Binding-site contacts:
Ligand atom P contacts residue ARG452 of chain 1.B at 3.5 Å.
Ligand atom C5 contacts residue PHE110 of chain 1.B at 3.6 Å (hydrophobic).
Ligand atom C4 contacts residue PHE89 of chain 1.B at 3.4 Å (hydrophobic).
Ligand atom OP1 contacts residue ARG452 of chain 1.B at 3.7 Å.
Ligand atom C5 contacts residue PHE89 of chain 1.B at 3.3 Å (hydrophobic).
Ligand atom C8 contacts residue PHE110 of chain 1.B at 3.8 Å (hydrophobic).
Ligand atom O4' contacts residue THR93 of chain 1.B at 4.0 Å.
Ligand atom C6 contacts residue PHE110 of chain 1.B at 3.7 Å (hydrophobic).
Ligand atom OP1 contacts residue ARG126 of chain 1.B at 3.0 Å (salt-bridge).
Ligand atom C2' contacts residue LEU92 of chain 1.B at 3.9 Å (hydrophobic).
Ligand atom N1 contacts residue GLY108 of chain 1.C at 3.7 Å.
Ligand atom N7 contacts residue PHE110 of chain 1.B at 3.4 Å.
Ligand atom N9 contacts residue PHE89 of chain 1.B at 3.6 Å.
Ligand atom C6 contacts residue PHE89 of chain 1.B at 3.6 Å (hydrophobic).
Ligand atom C2 contacts residue PHE87 of chain 1.B at 3.7 Å (hydrophobic).
Ligand atom N1 contacts residue ARG445 of chain 1.C at 3.9 Å.
Ligand atom C2 contacts residue GLU143 of chain 1.B at 3.7 Å.
Ligand atom N6 contacts residue GLY108 of chain 1.C at 3.8 Å.
Ligand atom C4 contacts residue PHE110 of chain 1.B at 3.9 Å (hydrophobic).
Ligand atom C8 contacts residue PHE89 of chain 1.B at 3.6 Å (hydrophobic).
Ligand atom N9 contacts residue PHE110 of chain 1.B at 3.9 Å.
Ligand atom N6 contacts residue PHE110 of chain 1.B at 3.7 Å.
Ligand atom N7 contacts residue PHE89 of chain 1.B at 3.4 Å.
Ligand atom N3 contacts residue ARG445 of chain 1.C at 3.0 Å.
Ligand atom C6 contacts residue GLY108 of chain 1.C at 3.8 Å.
Ligand atom O5' contacts residue ARG452 of chain 1.B at 3.3 Å.
Ligand atom C2 contacts residue ARG445 of chain 1.C at 3.0 Å.
Ligand atom N1 contacts residue PHE89 of chain 1.B at 3.3 Å.
Ligand atom C4 contacts residue ARG445 of chain 1.C at 3.9 Å.
Ligand atom N6 contacts residue ASP419 of chain 1.C at 3.6 Å (salt-bridge).
Ligand atom C5' contacts residue ARG451 of chain 1.B at 4.0 Å.
Ligand atom O2' contacts residue LEU92 of chain 1.B at 2.7 Å (h-bond).
Ligand atom OP2 contacts residue ARG452 of chain 1.B at 3.0 Å.
Ligand atom C2 contacts residue PHE89 of chain 1.B at 3.3 Å (hydrophobic).
Ligand atom N1 contacts residue PHE87 of chain 1.B at 3.1 Å.
Ligand atom O4' contacts residue ARG133 of chain 1.B at 3.9 Å.
Ligand atom N3 contacts residue PHE89 of chain 1.B at 3.6 Å.
Ligand atom O2' contacts residue ARG133 of chain 1.B at 3.4 Å (salt-bridge).
Ligand atom OP1 contacts residue ARG451 of chain 1.B at 3.6 Å.
Ligand atom N6 contacts residue PHE89 of chain 1.B at 3.9 Å.

Sequence of chain 1.C:
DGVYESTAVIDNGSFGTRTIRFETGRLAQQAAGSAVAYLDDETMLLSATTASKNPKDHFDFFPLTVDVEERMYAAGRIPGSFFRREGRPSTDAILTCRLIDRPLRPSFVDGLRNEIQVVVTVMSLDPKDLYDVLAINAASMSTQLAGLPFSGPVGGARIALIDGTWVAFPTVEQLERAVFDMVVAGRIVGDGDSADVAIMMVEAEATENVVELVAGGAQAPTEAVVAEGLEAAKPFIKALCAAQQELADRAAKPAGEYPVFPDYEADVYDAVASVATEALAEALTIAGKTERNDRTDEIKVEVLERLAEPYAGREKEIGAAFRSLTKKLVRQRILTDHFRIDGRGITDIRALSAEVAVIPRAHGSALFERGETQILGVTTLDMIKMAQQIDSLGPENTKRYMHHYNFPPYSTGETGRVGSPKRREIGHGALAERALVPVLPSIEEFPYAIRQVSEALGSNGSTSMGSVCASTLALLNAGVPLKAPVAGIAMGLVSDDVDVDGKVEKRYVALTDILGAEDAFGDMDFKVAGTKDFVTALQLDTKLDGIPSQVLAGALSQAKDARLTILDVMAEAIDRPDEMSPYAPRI

This small molecule binds to this protein.
Small molecule (SMILES): Cn1cnc2c(N)ncnc21.Nc1ncnc2c1ncn2[C@@H]1O[C@H](CO[P](=O)(O)O[C@H]2[C@@H](O)[C@H](n3cnc4c(N)ncnc43)O[C@@H]2CO[P](=O)(O)O[C@H]2[C@@H](O)[C@H](n3cnc4c(N)ncnc43)O[C@@H]2CO[P](=O)(O)O[C@H]2[C@@H](O)[C@H](n3cnc4c(N)ncnc43)O[C@@H]2CO)[C@@H](O)[C@H]1O

Sequence of chain 1.B:
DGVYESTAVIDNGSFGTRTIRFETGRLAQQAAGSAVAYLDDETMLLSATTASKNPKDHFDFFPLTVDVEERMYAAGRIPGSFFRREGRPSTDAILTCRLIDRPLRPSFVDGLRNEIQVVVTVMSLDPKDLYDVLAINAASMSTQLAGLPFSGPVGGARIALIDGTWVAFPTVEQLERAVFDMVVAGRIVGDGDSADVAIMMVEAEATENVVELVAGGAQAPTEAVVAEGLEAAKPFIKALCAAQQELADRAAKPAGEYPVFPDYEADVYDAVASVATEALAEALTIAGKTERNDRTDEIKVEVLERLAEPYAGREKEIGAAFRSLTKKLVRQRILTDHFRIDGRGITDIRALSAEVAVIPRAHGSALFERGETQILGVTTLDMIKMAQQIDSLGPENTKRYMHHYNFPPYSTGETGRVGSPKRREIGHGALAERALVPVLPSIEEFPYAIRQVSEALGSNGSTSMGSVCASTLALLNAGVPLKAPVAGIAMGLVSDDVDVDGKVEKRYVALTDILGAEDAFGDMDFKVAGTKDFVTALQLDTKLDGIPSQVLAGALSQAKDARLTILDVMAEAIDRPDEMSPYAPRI